Binding-site contacts:
Ligand atom S07 contacts residue HIS20 of chain 1.A at 4.2 Å.
Ligand atom C05 contacts residue TRP10 of chain 1.A at 4.4 Å (hydrophobic).
Ligand atom F11 contacts residue HIS20 of chain 1.A at 3.0 Å.
Ligand atom NP0 contacts residue HIS20 of chain 1.A at 3.0 Å (h-bond).
Ligand atom O08 contacts residue TRP21 of chain 1.A at 3.4 Å.
Ligand atom NP0 contacts residue LYS23 of chain 1.A at 4.4 Å.
Ligand atom C04 contacts residue HIS9 of chain 1.A at 4.4 Å.
Ligand atom O08 contacts residue TRP10 of chain 1.A at 3.8 Å.
Ligand atom C05 contacts residue HIS9 of chain 1.A at 3.9 Å.
Ligand atom O09 contacts residue HIS9 of chain 1.A at 4.3 Å.
Ligand atom F11 contacts residue LYS23 of chain 1.A at 4.0 Å.
Ligand atom C03 contacts residue HIS20 of chain 1.A at 4.3 Å.
Ligand atom C06 contacts residue HIS9 of chain 1.A at 4.0 Å.
Ligand atom NP0 contacts residue TRP21 of chain 1.A at 3.8 Å.
Ligand atom O08 contacts residue ASN16 of chain 1.A at 3.4 Å (h-bond).
Ligand atom C02 contacts residue HIS15 of chain 1.A at 3.8 Å.
Ligand atom C03 contacts residue ASN16 of chain 1.A at 4.4 Å.
Ligand atom S07 contacts residue TRP10 of chain 1.A at 4.2 Å.
Ligand atom C05 contacts residue ASP24 of chain 1.A at 4.1 Å.
Ligand atom F11 contacts residue HIS15 of chain 1.A at 3.8 Å.
Ligand atom S07 contacts residue ASP24 of chain 1.A at 3.6 Å (salt-bridge).
Ligand atom F12 contacts residue TRP10 of chain 1.A at 3.8 Å.
Ligand atom F12 contacts residue ASP24 of chain 1.A at 4.0 Å.
Ligand atom C03 contacts residue ASP24 of chain 1.A at 4.5 Å.
Ligand atom S07 contacts residue TRP21 of chain 1.A at 4.4 Å.
Ligand atom C04 contacts residue ASP24 of chain 1.A at 3.8 Å.
Ligand atom O09 contacts residue PHE25 of chain 1.A at 3.9 Å.
Ligand atom NP0 contacts residue ASP24 of chain 1.A at 2.8 Å (salt-bridge).
Ligand atom O09 contacts residue TRP10 of chain 1.A at 3.5 Å.
Ligand atom F12 contacts residue HIS9 of chain 1.A at 3.5 Å.
Ligand atom O08 contacts residue HIS20 of chain 1.A at 3.8 Å.
Ligand atom F11 contacts residue ASN16 of chain 1.A at 4.2 Å.
Ligand atom C03 contacts residue HIS15 of chain 1.A at 4.1 Å.
Ligand atom O09 contacts residue ASP24 of chain 1.A at 3.6 Å (salt-bridge).

The small molecule below binds the protein below.
Small molecule (SMILES): NS(=O)(=O)c1c(F)cccc1F

Sequence of chain 1.A:
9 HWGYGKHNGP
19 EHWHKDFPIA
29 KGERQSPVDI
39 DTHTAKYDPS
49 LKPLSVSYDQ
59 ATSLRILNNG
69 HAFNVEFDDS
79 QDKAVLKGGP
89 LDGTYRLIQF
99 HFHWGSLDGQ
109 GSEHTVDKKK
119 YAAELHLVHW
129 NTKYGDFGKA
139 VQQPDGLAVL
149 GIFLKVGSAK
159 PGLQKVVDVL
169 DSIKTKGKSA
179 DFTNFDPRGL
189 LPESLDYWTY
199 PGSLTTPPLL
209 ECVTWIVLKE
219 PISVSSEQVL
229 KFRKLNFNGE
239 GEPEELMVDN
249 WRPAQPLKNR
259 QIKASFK